Sequence of chain 1.A:
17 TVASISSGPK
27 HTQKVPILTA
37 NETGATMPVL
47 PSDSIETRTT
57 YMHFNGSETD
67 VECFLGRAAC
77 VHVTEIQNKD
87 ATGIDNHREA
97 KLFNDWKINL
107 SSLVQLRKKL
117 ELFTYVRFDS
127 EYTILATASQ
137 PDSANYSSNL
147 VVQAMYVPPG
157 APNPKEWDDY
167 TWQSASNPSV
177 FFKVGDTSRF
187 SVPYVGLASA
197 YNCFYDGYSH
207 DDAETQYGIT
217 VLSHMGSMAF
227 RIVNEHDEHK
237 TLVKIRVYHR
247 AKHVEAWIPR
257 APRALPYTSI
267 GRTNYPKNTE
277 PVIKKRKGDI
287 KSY

Sequence of chain 1.C:
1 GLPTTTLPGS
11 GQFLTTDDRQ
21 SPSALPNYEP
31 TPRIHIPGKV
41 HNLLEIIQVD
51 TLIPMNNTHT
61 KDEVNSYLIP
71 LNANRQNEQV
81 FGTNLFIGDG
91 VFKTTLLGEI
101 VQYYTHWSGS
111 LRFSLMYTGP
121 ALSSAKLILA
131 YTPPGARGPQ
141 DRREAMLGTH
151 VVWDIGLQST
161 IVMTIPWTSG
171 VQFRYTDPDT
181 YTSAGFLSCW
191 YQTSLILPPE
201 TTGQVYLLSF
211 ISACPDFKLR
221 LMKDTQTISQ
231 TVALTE

Binding-site contacts:
Ligand atom O1 contacts residue PHE186 of chain 1.A at 3.5 Å.
Ligand atom C2C contacts residue VAL188 of chain 1.A at 3.2 Å (hydrophobic).
Ligand atom C7C contacts residue TYR197 of chain 1.A at 3.8 Å (hydrophobic).
Ligand atom C4A contacts residue ASN198 of chain 1.A at 3.9 Å.
Ligand atom C5 contacts residue PHE186 of chain 1.A at 3.5 Å (hydrophobic).
Ligand atom O1 contacts residue ALA24 of chain 1.C at 3.6 Å.
Ligand atom C4 contacts residue MET224 of chain 1.A at 3.8 Å (hydrophobic).
Ligand atom C31 contacts residue VAL176 of chain 1.A at 3.3 Å (hydrophobic).
Ligand atom C31 contacts residue ALA150 of chain 1.A at 3.1 Å (hydrophobic).
Ligand atom C4C contacts residue ILE104 of chain 1.A at 3.9 Å (hydrophobic).
Ligand atom O1B contacts residue ILE104 of chain 1.A at 3.9 Å.
Ligand atom C6B contacts residue TYR197 of chain 1.A at 3.7 Å (hydrophobic).
Ligand atom C7C contacts residue VAL191 of chain 1.A at 4.0 Å (hydrophobic).
Ligand atom C3C contacts residue TYR128 of chain 1.A at 3.9 Å (hydrophobic).
Ligand atom C3 contacts residue PHE186 of chain 1.A at 3.8 Å (hydrophobic).
Ligand atom N2 contacts residue ALA24 of chain 1.C at 3.4 Å.
Ligand atom N2 contacts residue PRO174 of chain 1.A at 3.9 Å.
Ligand atom C7C contacts residue TYR128 of chain 1.A at 3.6 Å (hydrophobic).
Ligand atom O1 contacts residue TYR152 of chain 1.A at 3.9 Å.
Ligand atom CM1 contacts residue SER107 of chain 1.A at 3.9 Å.
Ligand atom C5B contacts residue TYR197 of chain 1.A at 3.8 Å (hydrophobic).
Ligand atom C4 contacts residue TYR152 of chain 1.A at 3.9 Å (hydrophobic).
Ligand atom C31 contacts residue PRO174 of chain 1.A at 3.4 Å (hydrophobic).
Ligand atom C5B contacts residue LEU106 of chain 1.A at 3.8 Å (hydrophobic).
Ligand atom C2C contacts residue TYR152 of chain 1.A at 4.0 Å (hydrophobic).
Ligand atom C4C contacts residue TYR152 of chain 1.A at 3.8 Å (hydrophobic).
Ligand atom C31 contacts residue SER175 of chain 1.A at 3.6 Å.
Ligand atom C5 contacts residue TYR152 of chain 1.A at 3.8 Å (hydrophobic).
Ligand atom C5C contacts residue TYR128 of chain 1.A at 3.5 Å (hydrophobic).
Ligand atom C6C contacts residue VAL191 of chain 1.A at 3.2 Å (hydrophobic).
Ligand atom N2 contacts residue PHE186 of chain 1.A at 3.7 Å.
Ligand atom C3 contacts residue PRO174 of chain 1.A at 3.8 Å (hydrophobic).
Ligand atom C4 contacts residue PHE186 of chain 1.A at 3.6 Å (hydrophobic).
Ligand atom O1 contacts residue VAL188 of chain 1.A at 3.8 Å.
Ligand atom C6B contacts residue LEU106 of chain 1.A at 4.0 Å (hydrophobic).
Ligand atom C5C contacts residue ILE104 of chain 1.A at 3.8 Å (hydrophobic).
Ligand atom C1C contacts residue TYR152 of chain 1.A at 4.0 Å (hydrophobic).
Ligand atom C3C contacts residue VAL188 of chain 1.A at 3.3 Å (hydrophobic).
Ligand atom O1B contacts residue TYR128 of chain 1.A at 3.9 Å.
Ligand atom C4B contacts residue LEU106 of chain 1.A at 4.0 Å (hydrophobic).

The small molecule below binds the protein below.
Small molecule (SMILES): Cc1cc(CCCCCCCOc2ccc(C3=N[C@@H](C)CO3)cc2)on1